Sequence of chain 1.A:
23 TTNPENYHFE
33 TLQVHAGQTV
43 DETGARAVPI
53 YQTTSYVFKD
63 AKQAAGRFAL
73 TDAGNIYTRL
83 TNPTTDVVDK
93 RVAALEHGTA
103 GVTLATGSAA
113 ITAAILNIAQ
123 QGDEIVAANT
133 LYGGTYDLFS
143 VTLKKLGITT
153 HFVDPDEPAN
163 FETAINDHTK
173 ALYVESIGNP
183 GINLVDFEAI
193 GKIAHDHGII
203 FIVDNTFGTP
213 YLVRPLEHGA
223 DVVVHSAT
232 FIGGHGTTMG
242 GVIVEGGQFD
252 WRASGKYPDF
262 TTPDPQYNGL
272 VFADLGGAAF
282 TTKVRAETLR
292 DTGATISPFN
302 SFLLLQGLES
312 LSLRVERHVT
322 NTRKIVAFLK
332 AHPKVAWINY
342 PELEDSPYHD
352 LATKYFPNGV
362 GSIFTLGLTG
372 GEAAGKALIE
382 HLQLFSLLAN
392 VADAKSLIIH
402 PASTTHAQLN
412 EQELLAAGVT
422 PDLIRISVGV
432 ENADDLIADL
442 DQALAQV

A protein and the small-molecule ligand that binds it are described below.
Small molecule (SMILES): Cc1ncc(COP(=O)(O)O)c(/C=N/CCCCC(N)C(=O)O)c1O

Sequence of chain 2.A:
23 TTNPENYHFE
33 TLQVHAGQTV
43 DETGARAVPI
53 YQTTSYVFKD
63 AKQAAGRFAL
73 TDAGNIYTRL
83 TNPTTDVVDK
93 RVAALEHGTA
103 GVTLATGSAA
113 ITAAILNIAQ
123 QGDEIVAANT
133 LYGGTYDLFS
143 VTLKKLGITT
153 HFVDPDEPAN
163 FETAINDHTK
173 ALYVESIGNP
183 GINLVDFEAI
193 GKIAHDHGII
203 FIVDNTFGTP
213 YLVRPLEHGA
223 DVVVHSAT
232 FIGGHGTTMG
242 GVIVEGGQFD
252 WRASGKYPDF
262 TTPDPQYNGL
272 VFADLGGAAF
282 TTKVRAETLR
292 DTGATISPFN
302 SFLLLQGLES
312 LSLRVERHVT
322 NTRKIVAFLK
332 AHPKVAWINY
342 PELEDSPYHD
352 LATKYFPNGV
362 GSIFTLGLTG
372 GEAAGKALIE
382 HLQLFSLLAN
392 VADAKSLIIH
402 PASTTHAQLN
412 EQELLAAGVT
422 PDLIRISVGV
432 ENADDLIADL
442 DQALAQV

Binding-site contacts:
Ligand atom O contacts residue THR230 of chain 1.A at 2.8 Å (h-bond).
Ligand atom OP4 contacts residue SER110 of chain 1.A at 3.5 Å (h-bond).
Ligand atom O3 contacts residue THR208 of chain 1.A at 3.3 Å.
Ligand atom O contacts residue GLY235 of chain 1.A at 3.0 Å (h-bond).
Ligand atom C4' contacts residue SER228 of chain 1.A at 3.5 Å.
Ligand atom OP2 contacts residue GLY109 of chain 1.A at 2.9 Å (h-bond).
Ligand atom P contacts residue GLY109 of chain 1.A at 3.3 Å.
Ligand atom NZ contacts residue SO41 of chain 1.D at 3.3 Å (h-bond).
Ligand atom C2 contacts residue ASP206 of chain 1.A at 3.4 Å.
Ligand atom OP4 contacts residue SER228 of chain 1.A at 2.8 Å (h-bond).
Ligand atom CA contacts residue PHE232 of chain 1.A at 2.5 Å (hydrophobic).
Ligand atom OP3 contacts residue THR108 of chain 1.A at 3.3 Å.
Ligand atom C contacts residue THR230 of chain 1.A at 3.1 Å.
Ligand atom C contacts residue ALA393 of chain 1.A at 3.2 Å (hydrophobic).
Ligand atom C contacts residue PHE232 of chain 1.A at 1.3 Å (hydrophobic).
Ligand atom P contacts residue SER228 of chain 1.A at 3.3 Å.
Ligand atom P contacts residue ARG81 of chain 2.A at 3.4 Å.
Ligand atom OP2 contacts residue MET240 of chain 1.A at 3.4 Å.
Ligand atom O3 contacts residue PHE209 of chain 1.A at 3.4 Å.
Ligand atom CA contacts residue THR230 of chain 1.A at 2.4 Å.
Ligand atom OP3 contacts residue GLY109 of chain 1.A at 3.2 Å (h-bond).
Ligand atom OP1 contacts residue MET240 of chain 1.A at 3.5 Å.
Ligand atom N contacts residue ALA229 of chain 1.A at 3.0 Å.
Ligand atom CD contacts residue VAL392 of chain 1.A at 3.4 Å (hydrophobic).
Ligand atom OP1 contacts residue TYR79 of chain 2.A at 2.7 Å (h-bond).
Ligand atom OP2 contacts residue THR230 of chain 1.A at 2.8 Å (h-bond).
Ligand atom OP1 contacts residue ARG81 of chain 2.A at 2.8 Å (salt-bridge).
Ligand atom O contacts residue PHE232 of chain 1.A at 2.3 Å (h-bond).
Ligand atom N contacts residue PHE232 of chain 1.A at 3.3 Å (h-bond).
Ligand atom N contacts residue THR230 of chain 1.A at 1.3 Å.
Ligand atom OP3 contacts residue SER110 of chain 1.A at 2.8 Å (h-bond).
Ligand atom CE contacts residue TYR79 of chain 2.A at 3.3 Å (hydrophobic).
Ligand atom CD contacts residue ASN391 of chain 1.A at 3.3 Å.
Ligand atom N contacts residue SER228 of chain 1.A at 3.1 Å (h-bond).
Ligand atom CB contacts residue PHE232 of chain 1.A at 2.9 Å (hydrophobic).
Ligand atom OP3 contacts residue ARG81 of chain 2.A at 3.0 Å (salt-bridge).
Ligand atom C2' contacts residue ASP206 of chain 1.A at 3.2 Å.
Ligand atom OP4 contacts residue GLY109 of chain 1.A at 3.3 Å.
Ligand atom N1 contacts residue ASP206 of chain 1.A at 2.8 Å (salt-bridge).
Ligand atom OP2 contacts residue SER228 of chain 1.A at 2.9 Å (h-bond).